Binding-site contacts:
Ligand atom C5 contacts residue ASN715 of chain 1.C at 3.7 Å.
Ligand atom O6 contacts residue GLN924 of chain 1.C at 3.8 Å.
Ligand atom C7 contacts residue ASN715 of chain 1.C at 3.3 Å.
Ligand atom O5 contacts residue ASN715 of chain 1.C at 2.3 Å (h-bond).
Ligand atom C2 contacts residue GLN1069 of chain 1.C at 4.2 Å.
Ligand atom O7 contacts residue ASN715 of chain 1.C at 3.1 Å (h-bond).
Ligand atom C3 contacts residue LEU920 of chain 1.C at 4.4 Å (hydrophobic).
Ligand atom C1 contacts residue ASN715 of chain 1.C at 1.4 Å.
Ligand atom C1 contacts residue GLN1069 of chain 1.C at 3.9 Å.
Ligand atom O7 contacts residue GLN1069 of chain 1.C at 3.5 Å (h-bond).
Ligand atom C7 contacts residue GLN1069 of chain 1.C at 4.5 Å.
Ligand atom C5 contacts residue LEU920 of chain 1.C at 4.2 Å (hydrophobic).
Ligand atom O4 contacts residue LEU920 of chain 1.C at 4.2 Å.
Ligand atom C4 contacts residue ASN715 of chain 1.C at 4.2 Å.
Ligand atom C7 contacts residue LEU920 of chain 1.C at 4.1 Å (hydrophobic).
Ligand atom N2 contacts residue ASN715 of chain 1.C at 3.0 Å (h-bond).
Ligand atom C8 contacts residue LEU920 of chain 1.C at 4.2 Å (hydrophobic).
Ligand atom C1 contacts residue LEU920 of chain 1.C at 4.2 Å (hydrophobic).
Ligand atom C2 contacts residue ASN715 of chain 1.C at 2.5 Å.
Ligand atom C3 contacts residue ASN715 of chain 1.C at 3.8 Å.
Ligand atom O5 contacts residue GLN1069 of chain 1.C at 4.0 Å.
Ligand atom O7 contacts residue LEU920 of chain 1.C at 3.7 Å.

The protein below binds the small molecule below.
Small molecule (SMILES): CC(=O)N[C@H]1[C@H](O[C@H]2[C@H](O)[C@@H](NC(C)=O)CO[C@@H]2CO)O[C@H](CO)[C@@H](O[C@H]2O[C@H](CO)[C@@H](O)[C@H](O)[C@@H]2O)[C@@H]1O

Sequence of chain 1.C:
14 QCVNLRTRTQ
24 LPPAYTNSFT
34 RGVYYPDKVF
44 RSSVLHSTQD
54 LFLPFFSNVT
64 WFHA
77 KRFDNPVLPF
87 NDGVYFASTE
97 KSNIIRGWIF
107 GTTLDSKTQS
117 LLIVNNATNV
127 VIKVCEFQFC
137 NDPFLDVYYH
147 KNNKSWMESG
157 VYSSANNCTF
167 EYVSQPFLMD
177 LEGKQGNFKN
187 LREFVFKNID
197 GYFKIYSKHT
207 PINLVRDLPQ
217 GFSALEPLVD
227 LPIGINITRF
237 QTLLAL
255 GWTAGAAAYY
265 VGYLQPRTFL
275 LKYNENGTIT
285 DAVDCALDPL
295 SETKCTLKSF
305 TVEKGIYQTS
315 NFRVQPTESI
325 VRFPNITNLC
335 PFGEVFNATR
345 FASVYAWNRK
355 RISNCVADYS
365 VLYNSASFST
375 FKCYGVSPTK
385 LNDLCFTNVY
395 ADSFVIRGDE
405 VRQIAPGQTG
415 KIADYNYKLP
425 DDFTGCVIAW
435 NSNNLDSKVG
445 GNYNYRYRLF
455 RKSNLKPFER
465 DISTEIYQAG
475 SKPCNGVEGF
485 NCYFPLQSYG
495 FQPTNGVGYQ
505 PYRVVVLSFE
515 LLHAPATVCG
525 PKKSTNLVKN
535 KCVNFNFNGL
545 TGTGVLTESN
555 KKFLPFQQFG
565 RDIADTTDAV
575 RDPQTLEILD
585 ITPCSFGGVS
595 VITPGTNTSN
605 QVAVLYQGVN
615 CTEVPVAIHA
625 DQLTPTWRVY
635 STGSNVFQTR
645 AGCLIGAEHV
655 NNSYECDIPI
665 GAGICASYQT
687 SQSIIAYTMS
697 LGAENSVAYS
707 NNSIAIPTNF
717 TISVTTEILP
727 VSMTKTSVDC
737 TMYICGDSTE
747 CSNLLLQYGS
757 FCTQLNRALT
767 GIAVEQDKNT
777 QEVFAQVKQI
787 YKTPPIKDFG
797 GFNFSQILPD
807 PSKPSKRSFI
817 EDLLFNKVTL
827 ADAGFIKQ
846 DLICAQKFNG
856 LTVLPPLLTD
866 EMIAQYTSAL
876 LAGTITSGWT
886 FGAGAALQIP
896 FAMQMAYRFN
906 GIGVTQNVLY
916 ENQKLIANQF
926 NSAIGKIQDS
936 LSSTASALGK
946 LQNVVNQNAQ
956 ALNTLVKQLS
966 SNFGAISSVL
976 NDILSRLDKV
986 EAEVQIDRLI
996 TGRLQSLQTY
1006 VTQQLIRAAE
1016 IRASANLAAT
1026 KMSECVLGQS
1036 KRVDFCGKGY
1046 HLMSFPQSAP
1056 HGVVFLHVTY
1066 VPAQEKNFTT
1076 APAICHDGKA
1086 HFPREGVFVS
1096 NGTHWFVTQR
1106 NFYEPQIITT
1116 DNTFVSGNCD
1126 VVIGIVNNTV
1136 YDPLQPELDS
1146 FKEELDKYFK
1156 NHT